Sequence of chain 1.Y:
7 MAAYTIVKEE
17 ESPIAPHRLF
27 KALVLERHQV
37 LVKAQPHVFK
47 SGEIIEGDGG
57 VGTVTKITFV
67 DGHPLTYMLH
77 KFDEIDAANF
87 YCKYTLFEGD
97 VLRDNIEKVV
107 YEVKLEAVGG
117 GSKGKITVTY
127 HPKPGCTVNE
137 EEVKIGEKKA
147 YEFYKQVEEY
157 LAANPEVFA

The small molecule below binds the protein below.
Small molecule (SMILES): O=S(=O)(O)c1cccc2cccc(Nc3ccccc3)c12

Binding-site contacts:
Ligand atom C11 contacts residue GLY53 of chain 1.Y at 3.4 Å.
Ligand atom C12 contacts residue GLY53 of chain 1.Y at 3.6 Å.
Ligand atom C16 contacts residue GLY53 of chain 1.Y at 3.6 Å.
Ligand atom C15 contacts residue GLY53 of chain 1.Y at 4.0 Å.
Ligand atom S contacts residue GLY53 of chain 1.Y at 4.2 Å.
Ligand atom C14 contacts residue VAL57 of chain 1.Y at 4.3 Å (hydrophobic).
Ligand atom C15 contacts residue VAL57 of chain 1.Y at 4.3 Å (hydrophobic).
Ligand atom C13 contacts residue GLY53 of chain 1.Y at 4.1 Å.
Ligand atom C16 contacts residue ASP54 of chain 1.Y at 4.5 Å.
Ligand atom C13 contacts residue GLU52 of chain 1.Y at 4.1 Å.
Ligand atom C12 contacts residue GLU52 of chain 1.Y at 4.0 Å.
Ligand atom N contacts residue GLY53 of chain 1.Y at 3.9 Å.
Ligand atom O1 contacts residue ASP54 of chain 1.Y at 4.3 Å.
Ligand atom O1 contacts residue GLU52 of chain 1.Y at 3.8 Å.
Ligand atom O1 contacts residue GLY53 of chain 1.Y at 3.1 Å (h-bond).
Ligand atom O3 contacts residue GLY53 of chain 1.Y at 4.1 Å.
Ligand atom C14 contacts residue GLY53 of chain 1.Y at 4.3 Å.